Binding-site contacts:
Ligand atom O4 contacts residue PHE21 of chain 2.A at 2.8 Å (h-bond).
Ligand atom O7 contacts residue TRP18 of chain 2.A at 4.2 Å.
Ligand atom C6 contacts residue CYS30 of chain 2.A at 3.6 Å (hydrophobic).
Ligand atom O3 contacts residue PHE21 of chain 2.A at 4.0 Å.
Ligand atom C6 contacts residue TYR27 of chain 2.A at 3.5 Å (hydrophobic).
Ligand atom O5 contacts residue HIS46 of chain 2.A at 4.2 Å.
Ligand atom O6 contacts residue CYS30 of chain 2.A at 3.9 Å.
Ligand atom O7 contacts residue PHE5 of chain 2.A at 3.4 Å.
Ligand atom C6 contacts residue HIS46 of chain 2.A at 4.2 Å.
Ligand atom C7 contacts residue TRP18 of chain 2.A at 4.0 Å (hydrophobic).
Ligand atom C7 contacts residue PHE5 of chain 2.A at 4.1 Å (hydrophobic).
Ligand atom O5 contacts residue LYS62 of chain 2.A at 4.3 Å.
Ligand atom C6 contacts residue CYS43 of chain 2.A at 4.2 Å (hydrophobic).
Ligand atom O6 contacts residue HIS46 of chain 2.A at 3.0 Å (h-bond).
Ligand atom O3 contacts residue ILE9 of chain 2.A at 3.7 Å.
Ligand atom O4 contacts residue CYS28 of chain 2.A at 3.7 Å.
Ligand atom C6 contacts residue GLY29 of chain 2.A at 3.4 Å.
Ligand atom N2 contacts residue PHE5 of chain 2.A at 4.3 Å.
Ligand atom O3 contacts residue PHE5 of chain 2.A at 3.9 Å.
Ligand atom O7 contacts residue ARG6 of chain 2.A at 4.2 Å.
Ligand atom C3 contacts residue PHE21 of chain 2.A at 4.0 Å (hydrophobic).
Ligand atom N2 contacts residue THR2 of chain 2.A at 4.2 Å.
Ligand atom C5 contacts residue GLY29 of chain 2.A at 3.5 Å.
Ligand atom C2 contacts residue PHE5 of chain 2.A at 3.6 Å (hydrophobic).
Ligand atom O6 contacts residue CYS43 of chain 2.A at 4.0 Å.
Ligand atom O4 contacts residue PHE99 of chain 2.A at 4.3 Å.
Ligand atom O5 contacts residue PHE5 of chain 2.A at 4.3 Å.
Ligand atom C3 contacts residue PHE5 of chain 2.A at 4.0 Å (hydrophobic).
Ligand atom C8 contacts residue THR2 of chain 2.A at 3.1 Å.
Ligand atom O4 contacts residue CYS43 of chain 2.A at 4.0 Å.
Ligand atom C5 contacts residue CYS28 of chain 2.A at 4.2 Å (hydrophobic).
Ligand atom C6 contacts residue CYS28 of chain 2.A at 3.8 Å (hydrophobic).
Ligand atom O4 contacts residue GLY29 of chain 2.A at 4.0 Å.
Ligand atom C4 contacts residue PHE21 of chain 2.A at 4.0 Å (hydrophobic).
Ligand atom C8 contacts residue TRP18 of chain 2.A at 3.2 Å (hydrophobic).
Ligand atom C7 contacts residue THR2 of chain 2.A at 3.9 Å.
Ligand atom O7 contacts residue ILE9 of chain 2.A at 3.9 Å.
Ligand atom C4 contacts residue PHE5 of chain 2.A at 3.8 Å (hydrophobic).
Ligand atom C1 contacts residue LYS62 of chain 2.A at 4.2 Å.
Ligand atom O1 contacts residue LYS62 of chain 2.A at 3.2 Å (salt-bridge).

A protein and the small-molecule ligand that binds it are described below.
Small molecule (SMILES): CC(=O)N[C@@H]1[C@@H](O)[C@H](O)[C@@H](CO)O[C@H]1O

Sequence of chain 2.A:
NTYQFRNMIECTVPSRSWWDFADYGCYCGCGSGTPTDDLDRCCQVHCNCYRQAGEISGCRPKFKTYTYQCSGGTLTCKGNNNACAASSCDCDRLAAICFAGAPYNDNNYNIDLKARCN